This protein binds this small molecule.
Small molecule (SMILES): OC[C@H]1O[C@H](O)[C@H](O)[C@@H](O)[C@H]1O

Binding-site contacts:
Ligand atom O3 contacts residue TYR198 of chain 1.A at 3.7 Å.
Ligand atom O4 contacts residue TYR19 of chain 1.A at 3.8 Å.
Ligand atom C3 contacts residue ASP18 of chain 1.A at 3.5 Å.
Ligand atom O1 contacts residue ASP149 of chain 1.A at 3.5 Å (salt-bridge).
Ligand atom O3 contacts residue CYS145 of chain 1.A at 4.0 Å.
Ligand atom O5 contacts residue ALA303 of chain 1.A at 3.7 Å.
Ligand atom C3 contacts residue LEU148 of chain 1.A at 4.0 Å (hydrophobic).
Ligand atom C3 contacts residue ASP149 of chain 1.A at 3.8 Å.
Ligand atom O3 contacts residue ASP18 of chain 1.A at 2.6 Å (salt-bridge).
Ligand atom C2 contacts residue TYR198 of chain 1.A at 3.5 Å (hydrophobic).
Ligand atom O1 contacts residue ARG9 of chain 1.A at 3.1 Å (salt-bridge).
Ligand atom C6 contacts residue GLY302 of chain 1.A at 3.9 Å.
Ligand atom C3 contacts residue GLY146 of chain 1.A at 4.2 Å.
Ligand atom O2 contacts residue CYS145 of chain 1.A at 3.6 Å.
Ligand atom O4 contacts residue TYR198 of chain 1.A at 2.6 Å (h-bond).
Ligand atom O6 contacts residue GLU15 of chain 1.A at 2.5 Å (salt-bridge).
Ligand atom O3 contacts residue ILE147 of chain 1.A at 4.2 Å.
Ligand atom O2 contacts residue ASP149 of chain 1.A at 2.7 Å (salt-bridge).
Ligand atom C4 contacts residue TYR198 of chain 1.A at 3.7 Å (hydrophobic).
Ligand atom C5 contacts residue TYR198 of chain 1.A at 4.2 Å (hydrophobic).
Ligand atom O1 contacts residue GLY302 of chain 1.A at 4.1 Å.
Ligand atom C5 contacts residue GLY302 of chain 1.A at 4.2 Å.
Ligand atom C2 contacts residue ASP149 of chain 1.A at 3.8 Å.
Ligand atom C3 contacts residue TYR198 of chain 1.A at 3.8 Å (hydrophobic).
Ligand atom O3 contacts residue GLY146 of chain 1.A at 3.0 Å (h-bond).
Ligand atom C5 contacts residue LEU148 of chain 1.A at 3.9 Å (hydrophobic).
Ligand atom C6 contacts residue HIS16 of chain 1.A at 3.5 Å.
Ligand atom O5 contacts residue TYR198 of chain 1.A at 3.3 Å.
Ligand atom O4 contacts residue ASP18 of chain 1.A at 2.7 Å (salt-bridge).
Ligand atom O6 contacts residue LEU148 of chain 1.A at 4.1 Å.
Ligand atom O5 contacts residue GLY302 of chain 1.A at 4.1 Å.
Ligand atom C1 contacts residue ALA303 of chain 1.A at 4.1 Å (hydrophobic).
Ligand atom C6 contacts residue GLU15 of chain 1.A at 3.4 Å.
Ligand atom C4 contacts residue LEU148 of chain 1.A at 3.9 Å (hydrophobic).
Ligand atom C5 contacts residue GLU15 of chain 1.A at 4.0 Å.
Ligand atom C4 contacts residue ASP18 of chain 1.A at 3.4 Å.
Ligand atom O1 contacts residue ALA303 of chain 1.A at 4.0 Å.
Ligand atom C1 contacts residue TYR198 of chain 1.A at 3.8 Å (hydrophobic).
Ligand atom O6 contacts residue HIS16 of chain 1.A at 2.8 Å (h-bond).
Ligand atom O3 contacts residue LEU148 of chain 1.A at 3.9 Å.

Sequence of chain 1.A:
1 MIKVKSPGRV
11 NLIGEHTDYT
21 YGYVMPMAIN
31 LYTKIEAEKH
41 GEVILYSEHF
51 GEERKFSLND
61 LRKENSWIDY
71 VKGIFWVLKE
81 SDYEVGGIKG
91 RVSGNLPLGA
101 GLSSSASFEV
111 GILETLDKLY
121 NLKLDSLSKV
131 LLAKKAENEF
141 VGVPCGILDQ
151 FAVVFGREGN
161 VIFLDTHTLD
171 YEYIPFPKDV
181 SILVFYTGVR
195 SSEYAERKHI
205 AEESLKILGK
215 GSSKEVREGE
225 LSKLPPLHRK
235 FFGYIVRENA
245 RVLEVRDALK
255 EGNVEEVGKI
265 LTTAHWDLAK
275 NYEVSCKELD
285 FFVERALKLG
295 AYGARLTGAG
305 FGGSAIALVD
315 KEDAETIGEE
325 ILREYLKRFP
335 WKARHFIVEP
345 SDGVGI